Sequence of chain 1.D:
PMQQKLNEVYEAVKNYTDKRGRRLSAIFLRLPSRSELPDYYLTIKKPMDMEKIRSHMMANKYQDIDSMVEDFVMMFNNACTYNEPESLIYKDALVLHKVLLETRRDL

Binding-site contacts:
Ligand atom NAP contacts residue ASN97 of chain 1.D at 4.1 Å.
Ligand atom CAO contacts residue ILE103 of chain 1.D at 3.6 Å (hydrophobic).
Ligand atom CAA contacts residue LEU45 of chain 1.D at 3.5 Å (hydrophobic).
Ligand atom CAC contacts residue ILE41 of chain 1.D at 3.1 Å (hydrophobic).
Ligand atom CAD contacts residue ILE41 of chain 1.D at 4.0 Å (hydrophobic).
Ligand atom CAB contacts residue ILE41 of chain 1.D at 3.6 Å (hydrophobic).
Ligand atom OAK contacts residue ASN97 of chain 1.D at 3.6 Å (h-bond).
Ligand atom NAI contacts residue ASN97 of chain 1.D at 3.5 Å (h-bond).
Ligand atom CAM contacts residue ILE103 of chain 1.D at 3.5 Å (hydrophobic).
Ligand atom CAB contacts residue LEU45 of chain 1.D at 3.7 Å (hydrophobic).
Ligand atom OAK contacts residue TYR54 of chain 1.D at 3.0 Å (h-bond).
Ligand atom CAE contacts residue TYR54 of chain 1.D at 3.9 Å (hydrophobic).
Ligand atom CAC contacts residue PRO46 of chain 1.D at 3.8 Å (hydrophobic).
Ligand atom CAD contacts residue PRO46 of chain 1.D at 3.9 Å (hydrophobic).
Ligand atom OAK contacts residue ALA93 of chain 1.D at 3.0 Å.
Ligand atom CAF contacts residue MET62 of chain 1.D at 4.1 Å (hydrophobic).
Ligand atom CAU contacts residue ILE103 of chain 1.D at 4.1 Å (hydrophobic).
Ligand atom CAH contacts residue ILE103 of chain 1.D at 4.2 Å (hydrophobic).
Ligand atom CAA contacts residue MET62 of chain 1.D at 3.5 Å (hydrophobic).
Ligand atom CAL contacts residue ILE41 of chain 1.D at 4.0 Å (hydrophobic).
Ligand atom CAJ contacts residue ASN97 of chain 1.D at 3.9 Å.
Ligand atom CAC contacts residue ARG44 of chain 1.D at 3.5 Å.
Ligand atom CAB contacts residue ARG44 of chain 1.D at 3.8 Å.
Ligand atom NAI contacts residue TYR54 of chain 1.D at 4.0 Å.
Ligand atom NAG contacts residue PRO46 of chain 1.D at 3.8 Å.
Ligand atom CAB contacts residue ASP63 of chain 1.D at 4.0 Å.
Ligand atom CAF contacts residue TYR54 of chain 1.D at 3.6 Å (hydrophobic).
Ligand atom CAC contacts residue LEU45 of chain 1.D at 4.0 Å (hydrophobic).
Ligand atom CAM contacts residue ILE41 of chain 1.D at 3.6 Å (hydrophobic).
Ligand atom CAD contacts residue LEU45 of chain 1.D at 4.1 Å (hydrophobic).
Ligand atom CAF contacts residue LEU45 of chain 1.D at 3.6 Å (hydrophobic).
Ligand atom CAB contacts residue PHE42 of chain 1.D at 3.7 Å (hydrophobic).
Ligand atom CAJ contacts residue ALA93 of chain 1.D at 4.1 Å (hydrophobic).
Ligand atom CAN contacts residue ILE103 of chain 1.D at 3.7 Å (hydrophobic).
Ligand atom CAL contacts residue PRO46 of chain 1.D at 3.7 Å (hydrophobic).
Ligand atom CAE contacts residue LEU45 of chain 1.D at 3.9 Å (hydrophobic).
Ligand atom CAU contacts residue ASN97 of chain 1.D at 3.5 Å.
Ligand atom CAO contacts residue ASN97 of chain 1.D at 3.7 Å.
Ligand atom CAJ contacts residue TYR54 of chain 1.D at 3.6 Å (hydrophobic).
Ligand atom NAP contacts residue ILE103 of chain 1.D at 3.8 Å.

This small molecule binds to this protein.
Small molecule (SMILES): O=c1nc2n(c3ccccc13)CC[C@@H]2CN1CCCCC1